Sequence of chain 1.C:
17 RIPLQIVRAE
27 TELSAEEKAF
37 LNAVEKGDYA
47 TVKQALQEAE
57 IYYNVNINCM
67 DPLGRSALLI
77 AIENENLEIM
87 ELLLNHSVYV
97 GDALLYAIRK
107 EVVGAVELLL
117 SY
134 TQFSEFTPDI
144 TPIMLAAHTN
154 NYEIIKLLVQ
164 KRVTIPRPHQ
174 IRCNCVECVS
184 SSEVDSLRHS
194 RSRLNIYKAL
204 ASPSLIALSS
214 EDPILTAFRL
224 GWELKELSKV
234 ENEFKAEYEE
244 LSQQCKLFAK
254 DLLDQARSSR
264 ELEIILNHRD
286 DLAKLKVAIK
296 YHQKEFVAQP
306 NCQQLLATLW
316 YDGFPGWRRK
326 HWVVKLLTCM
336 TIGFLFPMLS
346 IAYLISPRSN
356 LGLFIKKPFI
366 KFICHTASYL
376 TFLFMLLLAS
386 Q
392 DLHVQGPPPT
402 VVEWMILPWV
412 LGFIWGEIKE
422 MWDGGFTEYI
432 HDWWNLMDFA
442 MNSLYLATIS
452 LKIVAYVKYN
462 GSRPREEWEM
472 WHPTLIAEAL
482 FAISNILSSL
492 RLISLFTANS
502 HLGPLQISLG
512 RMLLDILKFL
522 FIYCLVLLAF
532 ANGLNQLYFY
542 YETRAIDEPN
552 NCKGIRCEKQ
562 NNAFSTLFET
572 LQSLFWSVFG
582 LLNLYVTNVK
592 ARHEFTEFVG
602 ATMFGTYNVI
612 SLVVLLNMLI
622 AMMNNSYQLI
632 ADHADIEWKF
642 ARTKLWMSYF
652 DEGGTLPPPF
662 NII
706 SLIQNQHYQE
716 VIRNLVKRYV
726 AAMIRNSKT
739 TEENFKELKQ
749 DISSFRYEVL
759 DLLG

Binding-site contacts:
Ligand atom C18 contacts residue MET442 of chain 1.C at 3.7 Å (hydrophobic).
Ligand atom C2 contacts residue TYR374 of chain 1.C at 3.7 Å (hydrophobic).
Ligand atom C4 contacts residue TYR374 of chain 1.C at 3.8 Å (hydrophobic).
Ligand atom C12 contacts residue GLY417 of chain 1.C at 3.7 Å.
Ligand atom C9 contacts residue ASP439 of chain 1.C at 3.7 Å.
Ligand atom C12 contacts residue GLU418 of chain 1.C at 3.9 Å.
Ligand atom C3 contacts residue SER495 of chain 1.C at 3.9 Å.
Ligand atom C17 contacts residue PHE414 of chain 1.C at 4.0 Å (hydrophobic).
Ligand atom C15 contacts residue MET442 of chain 1.C at 4.1 Å (hydrophobic).
Ligand atom C17 contacts residue MET442 of chain 1.C at 3.5 Å (hydrophobic).
Ligand atom C1 contacts residue SER495 of chain 1.C at 3.8 Å.
Ligand atom C6 contacts residue PHE414 of chain 1.C at 4.0 Å (hydrophobic).
Ligand atom C14 contacts residue ASP439 of chain 1.C at 3.8 Å.
Ligand atom C11 contacts residue PRO659 of chain 1.C at 3.8 Å (hydrophobic).
Ligand atom C8 contacts residue PHE414 of chain 1.C at 4.0 Å (hydrophobic).
Ligand atom C13 contacts residue GLY417 of chain 1.C at 4.1 Å.
Ligand atom C contacts residue TYR374 of chain 1.C at 3.6 Å (hydrophobic).
Ligand atom C12 contacts residue PHE414 of chain 1.C at 3.7 Å (hydrophobic).
Ligand atom CL contacts residue TYR446 of chain 1.C at 3.2 Å.
Ligand atom C17 contacts residue TYR374 of chain 1.C at 3.4 Å (hydrophobic).
Ligand atom C16 contacts residue ASN443 of chain 1.C at 3.3 Å.
Ligand atom C10 contacts residue PHE414 of chain 1.C at 3.9 Å (hydrophobic).
Ligand atom C4 contacts residue ARG492 of chain 1.C at 4.1 Å.
Ligand atom CL contacts residue PHE414 of chain 1.C at 3.8 Å.
Ligand atom C7 contacts residue ASP439 of chain 1.C at 3.4 Å.
Ligand atom C18 contacts residue PHE414 of chain 1.C at 3.7 Å (hydrophobic).
Ligand atom C3 contacts residue LEU496 of chain 1.C at 3.7 Å (hydrophobic).
Ligand atom CL contacts residue ASN443 of chain 1.C at 4.1 Å.
Ligand atom CL contacts residue SER489 of chain 1.C at 4.1 Å.
Ligand atom C2 contacts residue LEU496 of chain 1.C at 3.8 Å (hydrophobic).
Ligand atom C3 contacts residue ARG492 of chain 1.C at 4.1 Å.
Ligand atom CL contacts residue MET442 of chain 1.C at 3.4 Å.
Ligand atom C10 contacts residue GLU418 of chain 1.C at 3.5 Å.
Ligand atom C14 contacts residue ASN443 of chain 1.C at 4.0 Å.
Ligand atom C13 contacts residue PRO659 of chain 1.C at 3.9 Å (hydrophobic).
Ligand atom C15 contacts residue TYR374 of chain 1.C at 3.6 Å (hydrophobic).
Ligand atom C1 contacts residue ARG492 of chain 1.C at 3.3 Å.
Ligand atom C7 contacts residue ARG492 of chain 1.C at 3.7 Å.
Ligand atom C14 contacts residue PHE414 of chain 1.C at 4.2 Å (hydrophobic).
Ligand atom C16 contacts residue PHE414 of chain 1.C at 3.7 Å (hydrophobic).

The small molecule below binds the protein below.
Small molecule (SMILES): Clc1ccc(Cn2c(CN3CCCC3)nc3ccccc32)cc1